A protein and the small-molecule ligand that binds it are described below.
Small molecule (SMILES): CC(=O)N[C@@H]1[C@@H](O)[C@H](O)[C@@H](CO)O[C@H]1O

Sequence of chain 1.A:
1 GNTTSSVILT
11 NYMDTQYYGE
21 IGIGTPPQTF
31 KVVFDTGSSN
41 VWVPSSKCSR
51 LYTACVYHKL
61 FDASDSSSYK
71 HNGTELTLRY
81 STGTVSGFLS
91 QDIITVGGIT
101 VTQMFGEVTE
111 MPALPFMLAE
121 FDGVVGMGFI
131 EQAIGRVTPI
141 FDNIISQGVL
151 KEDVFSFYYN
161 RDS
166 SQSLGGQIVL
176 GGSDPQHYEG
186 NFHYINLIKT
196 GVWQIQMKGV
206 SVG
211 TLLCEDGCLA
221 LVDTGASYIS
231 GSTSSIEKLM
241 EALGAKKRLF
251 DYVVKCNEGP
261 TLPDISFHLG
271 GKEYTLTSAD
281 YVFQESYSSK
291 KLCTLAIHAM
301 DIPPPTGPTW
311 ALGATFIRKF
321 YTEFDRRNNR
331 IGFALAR

Binding-site contacts:
Ligand atom N2 contacts residue ASN72 of chain 1.A at 2.9 Å (h-bond).
Ligand atom C8 contacts residue HIS71 of chain 1.A at 4.3 Å.
Ligand atom O7 contacts residue HIS71 of chain 1.A at 3.9 Å.
Ligand atom C2 contacts residue ASN72 of chain 1.A at 2.4 Å.
Ligand atom C1 contacts residue THR74 of chain 1.A at 4.0 Å.
Ligand atom C3 contacts residue ASN72 of chain 1.A at 3.8 Å.
Ligand atom C7 contacts residue ASN72 of chain 1.A at 3.3 Å.
Ligand atom C4 contacts residue ASN72 of chain 1.A at 4.2 Å.
Ligand atom O7 contacts residue ASN72 of chain 1.A at 3.4 Å (h-bond).
Ligand atom C1 contacts residue ASN72 of chain 1.A at 1.4 Å.
Ligand atom C5 contacts residue ASN72 of chain 1.A at 3.7 Å.
Ligand atom O6 contacts residue MET104 of chain 1.A at 4.5 Å.
Ligand atom O5 contacts residue ASN72 of chain 1.A at 2.4 Å (h-bond).
Ligand atom C8 contacts residue ASN72 of chain 1.A at 3.3 Å.